Binding-site contacts:
Ligand atom OP1 contacts residue ARG288 of chain 1.A at 2.8 Å (salt-bridge).
Ligand atom O3' contacts residue LYS252 of chain 1.A at 3.3 Å (salt-bridge).
Ligand atom O4 contacts residue LYS270 of chain 1.A at 2.8 Å (salt-bridge).
Ligand atom O3' contacts residue GLY182 of chain 1.A at 3.3 Å.
Ligand atom O2 contacts residue ARG139 of chain 1.A at 3.0 Å (salt-bridge).
Ligand atom OP1 contacts residue LYS267 of chain 1.A at 3.5 Å (salt-bridge).
Ligand atom O2' contacts residue LEU178 of chain 1.A at 3.5 Å.
Ligand atom OP1 contacts residue MG1 of chain 1.D at 2.5 Å.
Ligand atom C4' contacts residue LEU178 of chain 1.A at 3.3 Å (hydrophobic).
Ligand atom OP1 contacts residue LYS249 of chain 1.A at 2.8 Å (salt-bridge).
Ligand atom O2' contacts residue MET179 of chain 1.A at 2.6 Å (h-bond).
Ligand atom OP2 contacts residue LYS267 of chain 1.A at 3.0 Å (salt-bridge).
Ligand atom O2 contacts residue GLN140 of chain 1.A at 3.2 Å.
Ligand atom O2 contacts residue MET179 of chain 1.A at 2.9 Å.
Ligand atom C5' contacts residue THR250 of chain 1.A at 3.5 Å.
Ligand atom C1' contacts residue GLN140 of chain 1.A at 3.6 Å.
Ligand atom OP2 contacts residue GLU247 of chain 1.A at 3.1 Å (salt-bridge).
Ligand atom OP2 contacts residue ASP230 of chain 1.A at 3.2 Å (salt-bridge).
Ligand atom O4' contacts residue TYR183 of chain 1.A at 2.9 Å.
Ligand atom OP3 contacts residue LYS249 of chain 1.A at 3.4 Å (salt-bridge).
Ligand atom OP2 contacts residue MG1 of chain 1.E at 2.1 Å.
Ligand atom O2 contacts residue GLU138 of chain 1.A at 3.2 Å (salt-bridge).
Ligand atom C3' contacts residue HIS266 of chain 1.A at 3.6 Å.
Ligand atom C2 contacts residue GLN140 of chain 1.A at 3.5 Å.
Ligand atom P contacts residue MG1 of chain 1.E at 3.5 Å.
Ligand atom OP1 contacts residue LEU248 of chain 1.A at 3.5 Å (h-bond).
Ligand atom P contacts residue GLU247 of chain 1.A at 3.5 Å.
Ligand atom OP3 contacts residue GLN274 of chain 1.A at 2.9 Å (h-bond).
Ligand atom C5' contacts residue GLU186 of chain 1.A at 3.5 Å.
Ligand atom O4' contacts residue GLN140 of chain 1.A at 3.4 Å (h-bond).
Ligand atom OP2 contacts residue MG1 of chain 1.D at 2.2 Å.
Ligand atom N3 contacts residue GLU138 of chain 1.A at 3.3 Å (salt-bridge).
Ligand atom P contacts residue MG1 of chain 1.D at 2.9 Å.
Ligand atom OP1 contacts residue GLU247 of chain 1.A at 3.2 Å (salt-bridge).
Ligand atom OP1 contacts residue THR250 of chain 1.A at 2.6 Å (h-bond).
Ligand atom C1' contacts residue TYR183 of chain 1.A at 3.5 Å (hydrophobic).
Ligand atom C5' contacts residue ARG288 of chain 1.A at 3.5 Å.
Ligand atom O3' contacts residue HIS266 of chain 1.A at 3.3 Å.
Ligand atom OP1 contacts residue LYS252 of chain 1.A at 2.8 Å (salt-bridge).
Ligand atom O2' contacts residue GLY182 of chain 1.A at 3.2 Å.

Sequence of chain 1.A:
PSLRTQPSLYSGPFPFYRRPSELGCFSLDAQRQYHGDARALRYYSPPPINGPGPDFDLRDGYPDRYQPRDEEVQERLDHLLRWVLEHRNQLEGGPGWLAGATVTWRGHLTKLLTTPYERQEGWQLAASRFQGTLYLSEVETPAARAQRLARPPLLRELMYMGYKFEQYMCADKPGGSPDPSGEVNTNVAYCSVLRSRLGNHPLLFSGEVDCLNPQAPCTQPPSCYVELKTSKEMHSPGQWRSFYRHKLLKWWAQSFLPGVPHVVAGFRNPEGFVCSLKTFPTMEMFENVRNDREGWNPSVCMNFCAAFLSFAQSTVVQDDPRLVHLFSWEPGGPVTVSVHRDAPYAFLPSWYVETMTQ

This protein binds this small molecule.
Small molecule (SMILES): O=c1ccn([C@@H]2O[C@H](CO[P](=O)(O)O[C@H]3[C@@H](O)[C@H](n4ccc(=O)[nH]c4=O)O[C@@H]3CO[P](=O)(O)O[C@H]3[C@@H](O)[C@H](n4ccc(=O)[nH]c4=O)O[C@@H]3CO[P](=O)(O)O[C@H]3[C@@H](O)[C@H](n4ccc(=O)[nH]c4=O)O[C@@H]3CO[P](=O)(O)O[C@H]3[C@@H](O)[C@H](n4ccc(=O)[nH]c4=O)O[C@@H]3COP(=O)(O)O)[C@@H](O)[C@H]2O)c(=O)[nH]1